A small-molecule ligand and the protein it binds are described below.
Small molecule (SMILES): Cc1nc2c(N3CCCC3)cc(Cl)nn2c1C

Binding-site contacts:
Ligand atom C3 contacts residue PHE283 of chain 1.A at 3.6 Å (hydrophobic).
Ligand atom N6 contacts residue PHE283 of chain 1.A at 3.6 Å.
Ligand atom C13 contacts residue VAL232 of chain 1.A at 4.3 Å (hydrophobic).
Ligand atom C16 contacts residue VAL232 of chain 1.A at 4.2 Å (hydrophobic).
Ligand atom C13 contacts residue PHE283 of chain 1.A at 3.7 Å (hydrophobic).
Ligand atom C2 contacts residue MET267 of chain 1.A at 4.1 Å (hydrophobic).
Ligand atom C17 contacts residue VAL232 of chain 1.A at 3.7 Å (hydrophobic).
Ligand atom C1 contacts residue PHE250 of chain 1.A at 3.8 Å (hydrophobic).
Ligand atom C17 contacts residue GLN280 of chain 1.A at 3.4 Å.
Ligand atom C7 contacts residue PHE250 of chain 1.A at 3.8 Å (hydrophobic).
Ligand atom C11 contacts residue PHE283 of chain 1.A at 3.4 Å (hydrophobic).
Ligand atom C3 contacts residue GLN280 of chain 1.A at 3.8 Å.
Ligand atom CL5 contacts residue GLN280 of chain 1.A at 3.6 Å.
Ligand atom C16 contacts residue SER231 of chain 1.A at 4.0 Å.
Ligand atom C14 contacts residue ILE246 of chain 1.A at 3.8 Å (hydrophobic).
Ligand atom N4 contacts residue PHE283 of chain 1.A at 3.8 Å.
Ligand atom C17 contacts residue ILE246 of chain 1.A at 3.7 Å (hydrophobic).
Ligand atom C16 contacts residue ILE246 of chain 1.A at 3.8 Å (hydrophobic).
Ligand atom C16 contacts residue LEU229 of chain 1.A at 4.1 Å (hydrophobic).
Ligand atom C1 contacts residue PHE283 of chain 1.A at 3.3 Å (hydrophobic).
Ligand atom CL5 contacts residue GLY279 of chain 1.A at 4.1 Å.
Ligand atom N4 contacts residue GLN280 of chain 1.A at 3.2 Å (h-bond).
Ligand atom N6 contacts residue PHE250 of chain 1.A at 3.9 Å.
Ligand atom C2 contacts residue PHE283 of chain 1.A at 3.4 Å (hydrophobic).
Ligand atom N15 contacts residue PHE283 of chain 1.A at 3.5 Å.
Ligand atom CL5 contacts residue PHE250 of chain 1.A at 4.3 Å.
Ligand atom C13 contacts residue ILE246 of chain 1.A at 3.7 Å (hydrophobic).
Ligand atom C14 contacts residue PHE283 of chain 1.A at 3.8 Å (hydrophobic).
Ligand atom C3 contacts residue PHE250 of chain 1.A at 4.0 Å (hydrophobic).
Ligand atom CL5 contacts residue TYR247 of chain 1.A at 3.1 Å.
Ligand atom N12 contacts residue PHE283 of chain 1.A at 3.7 Å.
Ligand atom CL5 contacts residue PHE283 of chain 1.A at 4.2 Å.
Ligand atom C10 contacts residue PHE283 of chain 1.A at 3.9 Å (hydrophobic).
Ligand atom N15 contacts residue LEU229 of chain 1.A at 4.2 Å.
Ligand atom C2 contacts residue PHE250 of chain 1.A at 3.8 Å (hydrophobic).
Ligand atom C10 contacts residue LEU189 of chain 1.A at 4.1 Å (hydrophobic).
Ligand atom CL5 contacts residue MET267 of chain 1.A at 3.9 Å.
Ligand atom C3 contacts residue TYR247 of chain 1.A at 4.3 Å (hydrophobic).
Ligand atom C16 contacts residue TYR78 of chain 1.A at 4.2 Å (hydrophobic).
Ligand atom C17 contacts residue PHE283 of chain 1.A at 4.3 Å (hydrophobic).

Sequence of chain 1.A:
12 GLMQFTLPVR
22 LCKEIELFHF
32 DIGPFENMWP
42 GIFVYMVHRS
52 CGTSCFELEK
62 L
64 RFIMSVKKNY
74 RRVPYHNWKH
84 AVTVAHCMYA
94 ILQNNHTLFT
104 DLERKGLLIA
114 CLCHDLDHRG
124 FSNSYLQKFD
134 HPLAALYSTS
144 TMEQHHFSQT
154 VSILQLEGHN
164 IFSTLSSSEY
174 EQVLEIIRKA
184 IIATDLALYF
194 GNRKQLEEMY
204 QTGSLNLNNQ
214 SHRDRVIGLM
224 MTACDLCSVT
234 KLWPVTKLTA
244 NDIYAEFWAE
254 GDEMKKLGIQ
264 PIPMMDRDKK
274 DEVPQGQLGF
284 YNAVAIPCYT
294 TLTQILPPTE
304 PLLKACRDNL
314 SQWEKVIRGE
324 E